Sequence of chain 1.A:
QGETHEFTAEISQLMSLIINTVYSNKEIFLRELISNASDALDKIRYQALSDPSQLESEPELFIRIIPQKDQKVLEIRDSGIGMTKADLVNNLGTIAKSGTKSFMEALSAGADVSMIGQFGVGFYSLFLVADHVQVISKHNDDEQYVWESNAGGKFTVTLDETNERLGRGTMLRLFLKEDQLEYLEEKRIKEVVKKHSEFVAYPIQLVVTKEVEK

The small molecule below binds the protein below.
Small molecule (SMILES): C[C@@H]1C[C@H]2O[C@@H]2/C=C\C=C\C(=O)Cc2c(Cl)c(O)cc(O)c2C(=O)O1

Binding-site contacts:
Ligand atom O4 contacts residue LEU188 of chain 1.A at 3.6 Å.
Ligand atom O6 contacts residue ALA56 of chain 1.A at 3.4 Å (h-bond).
Ligand atom O2 contacts residue MET99 of chain 1.A at 3.9 Å.
Ligand atom C13 contacts residue ASN52 of chain 1.A at 3.9 Å.
Ligand atom O3 contacts residue THR186 of chain 1.A at 3.8 Å.
Ligand atom C6 contacts residue ASN52 of chain 1.A at 3.6 Å.
Ligand atom O4 contacts residue LEU49 of chain 1.A at 3.8 Å.
Ligand atom C12 contacts residue ASN52 of chain 1.A at 3.8 Å.
Ligand atom C16 contacts residue ALA56 of chain 1.A at 3.9 Å (hydrophobic).
Ligand atom C4 contacts residue ALA53 of chain 1.A at 4.0 Å (hydrophobic).
Ligand atom C4 contacts residue ASP94 of chain 1.A at 3.4 Å.
Ligand atom O6 contacts residue ASP55 of chain 1.A at 3.5 Å.
Ligand atom O2 contacts residue THR186 of chain 1.A at 3.3 Å (h-bond).
Ligand atom C13 contacts residue ASP55 of chain 1.A at 3.6 Å.
Ligand atom O6 contacts residue LYS59 of chain 1.A at 2.8 Å.
Ligand atom O3 contacts residue ASP94 of chain 1.A at 2.5 Å (salt-bridge).
Ligand atom C3 contacts residue ASP94 of chain 1.A at 3.4 Å.
Ligand atom O3 contacts residue ASN52 of chain 1.A at 3.9 Å.
Ligand atom C8 contacts residue MET99 of chain 1.A at 3.6 Å (hydrophobic).
Ligand atom O4 contacts residue ASN52 of chain 1.A at 3.5 Å.
Ligand atom C16 contacts residue ILE97 of chain 1.A at 3.5 Å (hydrophobic).
Ligand atom C5 contacts residue ASN52 of chain 1.A at 3.4 Å.
Ligand atom C3 contacts residue ASN52 of chain 1.A at 3.9 Å.
Ligand atom C1 contacts residue MET99 of chain 1.A at 3.9 Å (hydrophobic).
Ligand atom C14 contacts residue ALA56 of chain 1.A at 3.6 Å (hydrophobic).
Ligand atom O5 contacts residue LEU108 of chain 1.A at 3.3 Å.
Ligand atom C15 contacts residue LYS59 of chain 1.A at 3.5 Å.
Ligand atom CL1 contacts residue ASN52 of chain 1.A at 3.2 Å.
Ligand atom CL1 contacts residue PHE139 of chain 1.A at 3.2 Å.
Ligand atom C14 contacts residue ASN52 of chain 1.A at 3.5 Å.
Ligand atom C18 contacts residue ASN107 of chain 1.A at 3.5 Å.
Ligand atom C10 contacts residue ASN52 of chain 1.A at 3.8 Å.
Ligand atom C16 contacts residue LYS59 of chain 1.A at 3.6 Å.
Ligand atom O3 contacts residue ALA56 of chain 1.A at 3.1 Å.
Ligand atom O2 contacts residue ALA56 of chain 1.A at 3.9 Å.
Ligand atom C5 contacts residue LEU188 of chain 1.A at 3.9 Å (hydrophobic).
Ligand atom C4 contacts residue ASN52 of chain 1.A at 3.7 Å.
Ligand atom C14 contacts residue ASP55 of chain 1.A at 3.7 Å.
Ligand atom C17 contacts residue ILE97 of chain 1.A at 4.0 Å (hydrophobic).
Ligand atom C7 contacts residue MET99 of chain 1.A at 3.9 Å (hydrophobic).